A protein and the small-molecule ligand that binds it are described below.
Small molecule (SMILES): O=C(O)C(=O)Nc1sc2c(c1C(=O)O)CCNC2

Binding-site contacts:
Ligand atom O24 contacts residue GLY225 of chain 1.A at 2.8 Å (h-bond).
Ligand atom O24 contacts residue ILE224 of chain 1.A at 3.5 Å.
Ligand atom O23 contacts residue CYS220 of chain 1.A at 3.4 Å (h-bond).
Ligand atom O17 contacts residue ASP186 of chain 1.A at 3.8 Å.
Ligand atom O18 contacts residue ASP186 of chain 1.A at 2.7 Å (salt-bridge).
Ligand atom O22 contacts residue ALA222 of chain 1.A at 3.6 Å (h-bond).
Ligand atom O18 contacts residue TYR51 of chain 1.A at 3.0 Å (h-bond).
Ligand atom C20 contacts residue ASP186 of chain 1.A at 3.7 Å.
Ligand atom C2 contacts residue GOL1 of chain 1.G at 3.8 Å.
Ligand atom C2 contacts residue ASP53 of chain 1.A at 3.3 Å.
Ligand atom S13 contacts residue ALA222 of chain 1.A at 3.5 Å.
Ligand atom C14 contacts residue PHE187 of chain 1.A at 3.5 Å (hydrophobic).
Ligand atom C2 contacts residue VAL54 of chain 1.A at 3.8 Å (hydrophobic).
Ligand atom C16 contacts residue TYR51 of chain 1.A at 3.1 Å (hydrophobic).
Ligand atom C4 contacts residue PHE187 of chain 1.A at 3.6 Å (hydrophobic).
Ligand atom N1 contacts residue ASP53 of chain 1.A at 2.4 Å (salt-bridge).
Ligand atom O22 contacts residue SER221 of chain 1.A at 2.8 Å (h-bond).
Ligand atom S13 contacts residue GLN267 of chain 1.A at 3.8 Å.
Ligand atom C15 contacts residue PHE187 of chain 1.A at 3.4 Å (hydrophobic).
Ligand atom O17 contacts residue TYR51 of chain 1.A at 3.2 Å (h-bond).
Ligand atom C21 contacts residue ARG226 of chain 1.A at 3.4 Å.
Ligand atom C2 contacts residue GLN267 of chain 1.A at 3.7 Å.
Ligand atom N19 contacts residue ASP186 of chain 1.A at 3.4 Å (salt-bridge).
Ligand atom O18 contacts residue LYS125 of chain 1.A at 3.3 Å.
Ligand atom O18 contacts residue SER221 of chain 1.A at 3.3 Å.
Ligand atom N19 contacts residue ALA222 of chain 1.A at 3.7 Å.
Ligand atom C6 contacts residue ASP53 of chain 1.A at 3.2 Å.
Ligand atom O23 contacts residue ARG226 of chain 1.A at 2.8 Å (salt-bridge).
Ligand atom O22 contacts residue CYS220 of chain 1.A at 3.1 Å.
Ligand atom O17 contacts residue LYS125 of chain 1.A at 2.8 Å (salt-bridge).
Ligand atom O23 contacts residue ASP186 of chain 1.A at 3.5 Å (salt-bridge).
Ligand atom C14 contacts residue ALA222 of chain 1.A at 3.5 Å (hydrophobic).
Ligand atom O22 contacts residue ASP186 of chain 1.A at 3.5 Å (salt-bridge).
Ligand atom O24 contacts residue GLN267 of chain 1.A at 3.7 Å.
Ligand atom O22 contacts residue ARG226 of chain 1.A at 2.8 Å (salt-bridge).
Ligand atom C16 contacts residue ASP186 of chain 1.A at 3.5 Å.
Ligand atom C21 contacts residue ASP186 of chain 1.A at 3.3 Å.
Ligand atom C21 contacts residue CYS220 of chain 1.A at 3.3 Å (hydrophobic).
Ligand atom C16 contacts residue LYS125 of chain 1.A at 3.5 Å.
Ligand atom O23 contacts residue GLY225 of chain 1.A at 3.8 Å.

Sequence of chain 1.A:
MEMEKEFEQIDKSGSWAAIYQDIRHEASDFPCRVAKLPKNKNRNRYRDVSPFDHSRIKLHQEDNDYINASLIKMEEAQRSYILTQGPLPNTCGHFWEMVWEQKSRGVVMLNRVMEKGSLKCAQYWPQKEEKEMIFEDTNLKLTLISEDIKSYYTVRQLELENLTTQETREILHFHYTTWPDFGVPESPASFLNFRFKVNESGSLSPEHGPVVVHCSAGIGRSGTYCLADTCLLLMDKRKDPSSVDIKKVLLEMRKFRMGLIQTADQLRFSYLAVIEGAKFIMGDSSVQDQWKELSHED